A protein and the small-molecule ligand that binds it are described below.
Small molecule (SMILES): O[C@@H]1[C@@H](O)[C@H](O)OC[C@H]1O

Binding-site contacts:
Ligand atom C1 contacts residue GLU58 of chain 1.D at 4.3 Å.
Ligand atom O2 contacts residue SER61 of chain 1.D at 3.1 Å (h-bond).
Ligand atom C2 contacts residue GLU58 of chain 1.D at 3.8 Å.
Ligand atom C2 contacts residue GLY60 of chain 1.D at 4.3 Å.
Ligand atom O1 contacts residue LYS358 of chain 1.D at 4.4 Å.
Ligand atom O2 contacts residue GLY60 of chain 1.D at 3.4 Å.
Ligand atom O2 contacts residue GLU59 of chain 1.D at 3.3 Å (salt-bridge).
Ligand atom C3 contacts residue GLU59 of chain 1.D at 4.4 Å.
Ligand atom O5 contacts residue LYS358 of chain 1.D at 3.1 Å (salt-bridge).
Ligand atom O3 contacts residue GLU59 of chain 1.D at 3.9 Å.
Ligand atom C4 contacts residue LYS358 of chain 1.D at 4.3 Å.
Ligand atom O1 contacts residue GLU58 of chain 1.D at 3.9 Å.
Ligand atom C5 contacts residue LYS358 of chain 1.D at 3.3 Å.
Ligand atom C1 contacts residue PRO62 of chain 1.D at 4.4 Å (hydrophobic).
Ligand atom C1 contacts residue LYS358 of chain 1.D at 4.4 Å.
Ligand atom C1 contacts residue SER61 of chain 1.D at 4.0 Å.
Ligand atom O1 contacts residue PRO62 of chain 1.D at 3.8 Å.
Ligand atom O1 contacts residue SER61 of chain 1.D at 3.4 Å (h-bond).
Ligand atom O2 contacts residue GLU58 of chain 1.D at 3.4 Å.
Ligand atom C2 contacts residue GLU59 of chain 1.D at 4.4 Å.
Ligand atom C2 contacts residue SER61 of chain 1.D at 4.3 Å.
Ligand atom C1 contacts residue GLY60 of chain 1.D at 4.1 Å.

Sequence of chain 1.D:
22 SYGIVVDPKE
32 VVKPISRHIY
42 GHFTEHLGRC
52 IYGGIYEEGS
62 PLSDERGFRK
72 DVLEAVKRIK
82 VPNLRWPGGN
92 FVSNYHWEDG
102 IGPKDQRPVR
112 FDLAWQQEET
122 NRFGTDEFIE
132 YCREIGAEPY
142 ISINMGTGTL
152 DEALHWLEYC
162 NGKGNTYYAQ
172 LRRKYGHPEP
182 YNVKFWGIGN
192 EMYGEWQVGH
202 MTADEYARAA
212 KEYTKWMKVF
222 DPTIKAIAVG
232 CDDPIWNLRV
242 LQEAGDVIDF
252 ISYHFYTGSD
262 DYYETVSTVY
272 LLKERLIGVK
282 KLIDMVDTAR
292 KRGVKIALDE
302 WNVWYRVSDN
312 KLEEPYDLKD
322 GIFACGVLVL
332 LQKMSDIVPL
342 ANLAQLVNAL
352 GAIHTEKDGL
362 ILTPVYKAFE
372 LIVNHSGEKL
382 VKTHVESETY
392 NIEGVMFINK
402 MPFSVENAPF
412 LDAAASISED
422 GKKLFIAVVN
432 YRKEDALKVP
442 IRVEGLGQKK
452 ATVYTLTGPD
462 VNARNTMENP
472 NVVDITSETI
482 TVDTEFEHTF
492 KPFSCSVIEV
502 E